Binding-site contacts:
Ligand atom C8 contacts residue ALA146 of chain 1.A at 4.4 Å (hydrophobic).
Ligand atom O1B contacts residue ALA146 of chain 1.A at 3.2 Å.
Ligand atom C11 contacts residue TYR145 of chain 1.A at 3.7 Å (hydrophobic).
Ligand atom C4 contacts residue TYR145 of chain 1.A at 3.6 Å (hydrophobic).
Ligand atom O1B contacts residue ASN148 of chain 1.A at 4.3 Å.
Ligand atom O1B contacts residue SER147 of chain 1.A at 3.1 Å (h-bond).
Ligand atom C10 contacts residue TYR145 of chain 1.A at 3.6 Å (hydrophobic).
Ligand atom C11 contacts residue ARG143 of chain 1.A at 4.0 Å.
Ligand atom O4 contacts residue TYR145 of chain 1.A at 4.2 Å.
Ligand atom C6 contacts residue ALA146 of chain 1.A at 4.2 Å (hydrophobic).
Ligand atom C5 contacts residue TYR145 of chain 1.A at 3.3 Å (hydrophobic).
Ligand atom C9 contacts residue TYR145 of chain 1.A at 4.2 Å (hydrophobic).
Ligand atom O1A contacts residue ALA146 of chain 1.A at 4.2 Å.
Ligand atom O1A contacts residue SER147 of chain 1.A at 2.8 Å (h-bond).
Ligand atom O8 contacts residue ALA146 of chain 1.A at 3.3 Å.
Ligand atom C1 contacts residue SER147 of chain 1.A at 3.6 Å.
Ligand atom C7 contacts residue TYR145 of chain 1.A at 3.8 Å (hydrophobic).
Ligand atom C6 contacts residue TYR145 of chain 1.A at 3.4 Å (hydrophobic).
Ligand atom N5 contacts residue TYR145 of chain 1.A at 2.6 Å (h-bond).
Ligand atom C1 contacts residue ALA146 of chain 1.A at 3.9 Å (hydrophobic).

Sequence of chain 1.A:
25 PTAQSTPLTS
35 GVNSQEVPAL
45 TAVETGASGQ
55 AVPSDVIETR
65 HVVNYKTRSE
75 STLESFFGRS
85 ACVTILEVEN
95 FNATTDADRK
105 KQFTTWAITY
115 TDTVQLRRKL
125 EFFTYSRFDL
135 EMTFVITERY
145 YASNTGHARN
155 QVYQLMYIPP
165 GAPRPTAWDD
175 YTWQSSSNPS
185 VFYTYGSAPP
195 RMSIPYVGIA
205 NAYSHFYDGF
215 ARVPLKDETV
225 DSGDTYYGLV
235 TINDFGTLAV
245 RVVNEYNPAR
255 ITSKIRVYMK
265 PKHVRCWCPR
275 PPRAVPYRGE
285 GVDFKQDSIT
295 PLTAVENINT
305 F

A protein and the small-molecule ligand that binds it are described below.
Small molecule (SMILES): CC(=O)N[C@H]1[C@H]([C@H](O)[C@H](O)CO)O[C@@](O)(C(=O)O)C[C@@H]1O